Sequence of chain 1.E:
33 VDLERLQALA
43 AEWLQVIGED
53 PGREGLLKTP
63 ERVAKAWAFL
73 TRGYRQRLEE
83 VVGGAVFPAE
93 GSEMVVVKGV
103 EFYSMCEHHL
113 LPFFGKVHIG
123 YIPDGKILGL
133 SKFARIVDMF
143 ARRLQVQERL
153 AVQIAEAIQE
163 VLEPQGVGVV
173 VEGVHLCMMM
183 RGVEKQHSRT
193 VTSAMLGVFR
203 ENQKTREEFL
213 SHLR

Binding-site contacts:
Ligand atom C1' contacts residue GLY131 of chain 1.E at 3.4 Å.
Ligand atom O3G contacts residue ARG183 of chain 1.D at 2.8 Å (salt-bridge).
Ligand atom O1G contacts residue ARG137 of chain 1.E at 3.0 Å (salt-bridge).
Ligand atom C3' contacts residue SER133 of chain 1.E at 3.0 Å.
Ligand atom O3G contacts residue SER133 of chain 1.E at 3.2 Å (h-bond).
Ligand atom O1A contacts residue ARG64 of chain 2.B at 2.8 Å (salt-bridge).
Ligand atom O3' contacts residue GLY131 of chain 1.E at 3.4 Å.
Ligand atom O1B contacts residue ARG183 of chain 1.D at 3.3 Å (salt-bridge).
Ligand atom O2A contacts residue LYS134 of chain 1.E at 3.0 Å (salt-bridge).
Ligand atom O2G contacts residue SER133 of chain 1.E at 2.6 Å (h-bond).
Ligand atom O3B contacts residue LYS134 of chain 1.E at 3.1 Å (salt-bridge).
Ligand atom C2' contacts residue SER133 of chain 1.E at 3.5 Å.
Ligand atom O8 contacts residue HIS110 of chain 1.D at 3.4 Å (h-bond).
Ligand atom N3 contacts residue GLY131 of chain 1.E at 3.4 Å.
Ligand atom N7 contacts residue HIS110 of chain 1.D at 3.3 Å (h-bond).
Ligand atom O8 contacts residue CYS179 of chain 1.D at 3.3 Å (h-bond).
Ligand atom C8 contacts residue HIS110 of chain 1.D at 3.1 Å.
Ligand atom O2G contacts residue LYS134 of chain 1.E at 2.9 Å (salt-bridge).
Ligand atom O1G contacts residue ARG183 of chain 1.D at 2.8 Å (salt-bridge).
Ligand atom O1B contacts residue HIS111 of chain 1.D at 2.6 Å (h-bond).
Ligand atom N7 contacts residue ZN1 of chain 1.L at 3.6 Å.
Ligand atom C2 contacts residue GLU150 of chain 1.D at 3.5 Å.
Ligand atom O6 contacts residue GLN149 of chain 1.D at 2.7 Å (h-bond).
Ligand atom O4' contacts residue HIS110 of chain 1.D at 3.3 Å.
Ligand atom O6 contacts residue HIS177 of chain 1.D at 3.5 Å.
Ligand atom O2G contacts residue ARG137 of chain 1.E at 2.9 Å (salt-bridge).
Ligand atom N2 contacts residue GLU150 of chain 1.D at 2.7 Å (salt-bridge).
Ligand atom O8 contacts residue ZN1 of chain 1.L at 2.0 Å.
Ligand atom O8 contacts residue HIS111 of chain 1.D at 3.1 Å (h-bond).
Ligand atom C2 contacts residue LEU132 of chain 1.E at 3.5 Å (hydrophobic).
Ligand atom C8 contacts residue ZN1 of chain 1.L at 3.0 Å.
Ligand atom PG contacts residue SER133 of chain 1.E at 3.5 Å.
Ligand atom N9 contacts residue HIS110 of chain 1.D at 3.3 Å (h-bond).
Ligand atom O6 contacts residue VAL148 of chain 1.D at 3.2 Å.
Ligand atom O3A contacts residue ARG64 of chain 2.B at 3.2 Å.
Ligand atom N2 contacts residue LEU130 of chain 1.E at 3.2 Å (h-bond).
Ligand atom O3' contacts residue SER133 of chain 1.E at 2.6 Å (h-bond).
Ligand atom N1 contacts residue GLU150 of chain 1.D at 2.9 Å (salt-bridge).
Ligand atom N3 contacts residue LEU132 of chain 1.E at 3.1 Å (h-bond).
Ligand atom O3' contacts residue LYS134 of chain 1.E at 3.3 Å.

Sequence of chain 1.D:
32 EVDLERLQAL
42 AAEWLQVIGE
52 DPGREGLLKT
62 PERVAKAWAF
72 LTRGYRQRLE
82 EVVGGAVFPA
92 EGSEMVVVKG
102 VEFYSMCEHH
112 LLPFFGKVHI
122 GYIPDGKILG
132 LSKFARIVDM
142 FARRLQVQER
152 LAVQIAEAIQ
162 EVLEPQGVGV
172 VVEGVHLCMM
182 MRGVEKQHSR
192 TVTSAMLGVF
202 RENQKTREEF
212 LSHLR

A small-molecule ligand and the protein it binds are described below.
Small molecule (SMILES): Nc1nc2c([nH]c(=O)n2[C@H]2C[C@H](O)[C@@H](CO[P](=O)(O)O[P](=O)(O)OP(=O)(O)O)O2)c(=O)[nH]1

Sequence of chain 2.B:
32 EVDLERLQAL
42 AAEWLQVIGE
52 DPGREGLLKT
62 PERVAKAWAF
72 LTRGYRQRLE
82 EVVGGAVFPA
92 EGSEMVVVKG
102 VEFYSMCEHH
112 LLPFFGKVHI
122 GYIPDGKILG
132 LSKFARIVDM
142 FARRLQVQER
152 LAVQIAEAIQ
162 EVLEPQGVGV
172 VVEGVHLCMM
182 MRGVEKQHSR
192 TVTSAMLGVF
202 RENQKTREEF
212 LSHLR